Sequence of chain 1.A:
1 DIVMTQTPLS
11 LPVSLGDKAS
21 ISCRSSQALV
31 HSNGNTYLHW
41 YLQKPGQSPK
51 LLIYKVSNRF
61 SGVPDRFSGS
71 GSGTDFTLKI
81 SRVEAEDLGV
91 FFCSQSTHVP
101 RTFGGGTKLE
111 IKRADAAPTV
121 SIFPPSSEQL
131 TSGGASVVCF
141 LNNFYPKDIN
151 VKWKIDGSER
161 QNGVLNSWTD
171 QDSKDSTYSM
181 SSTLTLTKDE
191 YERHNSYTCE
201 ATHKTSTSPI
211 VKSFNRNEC

Sequence of chain 1.B:
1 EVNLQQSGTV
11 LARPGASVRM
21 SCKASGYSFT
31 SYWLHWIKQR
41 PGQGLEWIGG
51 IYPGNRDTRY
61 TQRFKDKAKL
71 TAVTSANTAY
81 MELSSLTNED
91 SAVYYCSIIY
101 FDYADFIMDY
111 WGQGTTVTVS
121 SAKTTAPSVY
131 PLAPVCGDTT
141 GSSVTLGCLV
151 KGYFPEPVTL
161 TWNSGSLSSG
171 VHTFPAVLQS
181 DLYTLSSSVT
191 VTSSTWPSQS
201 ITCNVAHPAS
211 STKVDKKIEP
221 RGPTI

This small molecule binds to this protein.
Small molecule (SMILES): CC(=O)N[C@H](C(=O)N[C@@H](CCCC[NH3+])C(=O)N[C@@H](CC(=O)O)C(=O)N[C@H](C(=O)N[C@@H](CC(N)=O)C(=O)N[C@@H](CC(N)=O)C(=O)N[C@@H](CC(N)=O)C(=O)N[C@@H](CC(C)C)C(=O)N[C@@H](CSCC(=O)Nc1ccc(C2c3ccc(O)cc3Oc3cc(O)ccc32)c(C(=O)O)c1)C(N)=O)[C@@H](C)O)[C@@H](C)O

Binding-site contacts:
Ligand atom C contacts residue PRO197 of chain 1.B at 3.8 Å (hydrophobic).
Ligand atom C10 contacts residue ARG221 of chain 1.B at 3.4 Å.
Ligand atom C14 contacts residue ARG221 of chain 1.B at 3.7 Å.
Ligand atom C16 contacts residue PRO220 of chain 1.B at 3.6 Å (hydrophobic).
Ligand atom C4 contacts residue GLY222 of chain 1.B at 3.6 Å.
Ligand atom C2 contacts residue ARG221 of chain 1.B at 3.9 Å.
Ligand atom C3 contacts residue ARG221 of chain 1.B at 3.6 Å.
Ligand atom O3 contacts residue PRO223 of chain 1.B at 3.8 Å.
Ligand atom O contacts residue SER198 of chain 1.B at 3.3 Å (h-bond).
Ligand atom OL contacts residue PRO197 of chain 1.B at 3.8 Å.
Ligand atom C13 contacts residue PRO220 of chain 1.B at 3.4 Å (hydrophobic).
Ligand atom O2 contacts residue GLY222 of chain 1.B at 3.3 Å.
Ligand atom CL contacts residue PRO197 of chain 1.B at 3.9 Å (hydrophobic).
Ligand atom C7 contacts residue CYS219 of chain 1.A at 3.8 Å (hydrophobic).
Ligand atom O contacts residue PRO197 of chain 1.B at 3.5 Å.
Ligand atom CM contacts residue SER198 of chain 1.B at 3.5 Å.
Ligand atom C16 contacts residue CYS136 of chain 1.B at 3.8 Å (hydrophobic).
Ligand atom NT contacts residue PRO197 of chain 1.B at 3.5 Å.
Ligand atom C5 contacts residue GLY222 of chain 1.B at 3.9 Å.
Ligand atom N1 contacts residue SER198 of chain 1.B at 3.1 Å (h-bond).
Ligand atom C5 contacts residue PRO223 of chain 1.B at 3.7 Å (hydrophobic).
Ligand atom CAL contacts residue PRO197 of chain 1.B at 3.5 Å (hydrophobic).
Ligand atom C9 contacts residue ARG221 of chain 1.B at 3.8 Å.
Ligand atom NT contacts residue TRP196 of chain 1.B at 3.4 Å (h-bond).
Ligand atom C contacts residue SER198 of chain 1.B at 3.6 Å.
Ligand atom C2 contacts residue GLY222 of chain 1.B at 3.8 Å.
Ligand atom CG2 contacts residue PRO197 of chain 1.B at 3.8 Å (hydrophobic).
Ligand atom O3 contacts residue CYS219 of chain 1.A at 3.4 Å (h-bond).
Ligand atom C15 contacts residue PRO220 of chain 1.B at 3.9 Å (hydrophobic).
Ligand atom C13 contacts residue ARG221 of chain 1.B at 3.9 Å.
Ligand atom C11 contacts residue ARG221 of chain 1.B at 3.4 Å.
Ligand atom OG1 contacts residue SER198 of chain 1.B at 3.9 Å.
Ligand atom NT contacts residue SER193 of chain 1.B at 3.3 Å (h-bond).
Ligand atom CN contacts residue SER198 of chain 1.B at 3.8 Å.
Ligand atom C15 contacts residue ARG221 of chain 1.B at 3.2 Å.
Ligand atom NT contacts residue SER198 of chain 1.B at 3.4 Å (h-bond).
Ligand atom C6 contacts residue CYS219 of chain 1.A at 3.8 Å (hydrophobic).
Ligand atom C6 contacts residue PRO223 of chain 1.B at 3.9 Å (hydrophobic).
Ligand atom C3 contacts residue GLY222 of chain 1.B at 3.6 Å.
Ligand atom C12 contacts residue ARG221 of chain 1.B at 3.9 Å.